A protein and the small-molecule ligand that binds it are described below.
Small molecule (SMILES): C[C@H](CCCC(C)(C)O)[C@@H]1CCCC[C@H]2/C(=C/C=C3C[C@@H](O)C[C@H](O)C3)CCC[C@@]21C

Sequence of chain 2.A:
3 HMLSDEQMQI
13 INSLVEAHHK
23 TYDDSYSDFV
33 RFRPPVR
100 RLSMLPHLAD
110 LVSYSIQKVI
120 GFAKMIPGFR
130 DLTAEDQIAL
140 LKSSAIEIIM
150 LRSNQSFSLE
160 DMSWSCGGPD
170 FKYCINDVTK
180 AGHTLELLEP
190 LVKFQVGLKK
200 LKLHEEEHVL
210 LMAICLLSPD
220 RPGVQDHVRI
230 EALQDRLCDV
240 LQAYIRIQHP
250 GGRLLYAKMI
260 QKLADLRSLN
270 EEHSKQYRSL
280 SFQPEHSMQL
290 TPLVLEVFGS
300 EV

Binding-site contacts:
Ligand atom C31 contacts residue CYS165 of chain 2.A at 3.5 Å (hydrophobic).
Ligand atom C5 contacts residue ILE145 of chain 2.A at 4.0 Å (hydrophobic).
Ligand atom O30 contacts residue SER155 of chain 2.A at 2.9 Å (h-bond).
Ligand atom C19 contacts residue TRP163 of chain 2.A at 3.5 Å (hydrophobic).
Ligand atom C17 contacts residue LEU289 of chain 2.A at 4.0 Å (hydrophobic).
Ligand atom C29 contacts residue CYS165 of chain 2.A at 4.0 Å (hydrophobic).
Ligand atom O30 contacts residue TYR24 of chain 2.A at 2.9 Å (h-bond).
Ligand atom C11 contacts residue VAL111 of chain 2.A at 3.6 Å (hydrophobic).
Ligand atom C5 contacts residue MET149 of chain 2.A at 4.0 Å (hydrophobic).
Ligand atom C1 contacts residue VAL111 of chain 2.A at 3.9 Å (hydrophobic).
Ligand atom C10 contacts residue HIS182 of chain 2.A at 3.5 Å.
Ligand atom C17 contacts residue LEU279 of chain 2.A at 3.8 Å (hydrophobic).
Ligand atom C25 contacts residue LEU110 of chain 2.A at 4.0 Å (hydrophobic).
Ligand atom O16 contacts residue HIS182 of chain 2.A at 2.9 Å (h-bond).
Ligand atom C14 contacts residue HIS182 of chain 2.A at 3.8 Å.
Ligand atom C28 contacts residue TYR24 of chain 2.A at 3.8 Å (hydrophobic).
Ligand atom C10 contacts residue VAL177 of chain 2.A at 3.6 Å (hydrophobic).
Ligand atom O30 contacts residue SER152 of chain 2.A at 3.3 Å.
Ligand atom C13 contacts residue VAL111 of chain 2.A at 4.0 Å (hydrophobic).
Ligand atom C25 contacts residue SER114 of chain 2.A at 3.6 Å.
Ligand atom C26 contacts residue ARG151 of chain 2.A at 3.8 Å.
Ligand atom C4 contacts residue ILE148 of chain 2.A at 3.5 Å (hydrophobic).
Ligand atom C29 contacts residue TYR28 of chain 2.A at 3.6 Å (hydrophobic).
Ligand atom C17 contacts residue TYR276 of chain 2.A at 4.0 Å (hydrophobic).
Ligand atom C22 contacts residue SER152 of chain 2.A at 3.5 Å.
Ligand atom C17 contacts residue LEU104 of chain 2.A at 4.0 Å (hydrophobic).
Ligand atom C29 contacts residue SER155 of chain 2.A at 3.7 Å.
Ligand atom O27 contacts residue ARG151 of chain 2.A at 2.7 Å (salt-bridge).
Ligand atom C5 contacts residue ILE148 of chain 2.A at 3.8 Å (hydrophobic).
Ligand atom O27 contacts residue SER114 of chain 2.A at 3.0 Å (h-bond).
Ligand atom C17 contacts residue HIS182 of chain 2.A at 3.9 Å.
Ligand atom O30 contacts residue ARG151 of chain 2.A at 3.8 Å.
Ligand atom O16 contacts residue HIS272 of chain 2.A at 2.9 Å (h-bond).
Ligand atom C29 contacts residue TYR24 of chain 2.A at 3.5 Å (hydrophobic).
Ligand atom C12 contacts residue HIS182 of chain 2.A at 3.7 Å.
Ligand atom C23 contacts residue SER152 of chain 2.A at 3.5 Å.
Ligand atom C6 contacts residue MET149 of chain 2.A at 4.0 Å (hydrophobic).
Ligand atom C31 contacts residue SER155 of chain 2.A at 3.8 Å.
Ligand atom C24 contacts residue SER152 of chain 2.A at 3.8 Å.
Ligand atom C26 contacts residue SER114 of chain 2.A at 3.8 Å.